Binding-site contacts:
Ligand atom C2 contacts residue TYR139 of chain 1.D at 3.5 Å (hydrophobic).
Ligand atom O14 contacts residue LEU124 of chain 1.D at 4.4 Å.
Ligand atom O14 contacts residue LEU135 of chain 1.D at 4.2 Å.
Ligand atom C5 contacts residue VAL101 of chain 1.D at 4.2 Å (hydrophobic).
Ligand atom C4 contacts residue VAL101 of chain 1.D at 4.1 Å (hydrophobic).
Ligand atom C3 contacts residue LEU124 of chain 1.D at 4.3 Å (hydrophobic).
Ligand atom C6 contacts residue TYR139 of chain 1.D at 4.3 Å (hydrophobic).
Ligand atom C8 contacts residue TYR103 of chain 1.D at 3.7 Å (hydrophobic).
Ligand atom C7 contacts residue TYR139 of chain 1.D at 3.5 Å (hydrophobic).
Ligand atom O14 contacts residue VAL59 of chain 1.D at 4.3 Å.
Ligand atom C21 contacts residue PHE109 of chain 1.D at 3.9 Å (hydrophobic).
Ligand atom C6 contacts residue PHE73 of chain 1.D at 4.1 Å (hydrophobic).
Ligand atom C21 contacts residue LEU124 of chain 1.D at 3.5 Å (hydrophobic).
Ligand atom C2 contacts residue VAL59 of chain 1.D at 4.4 Å (hydrophobic).
Ligand atom C17 contacts residue TYR139 of chain 1.D at 4.1 Å (hydrophobic).
Ligand atom C2 contacts residue MET61 of chain 1.D at 3.8 Å (hydrophobic).
Ligand atom C17 contacts residue PHE73 of chain 1.D at 4.2 Å (hydrophobic).
Ligand atom O14 contacts residue TYR139 of chain 1.D at 3.5 Å (h-bond).
Ligand atom C5 contacts residue LEU124 of chain 1.D at 3.5 Å (hydrophobic).
Ligand atom C22 contacts residue PHE122 of chain 1.D at 3.8 Å (hydrophobic).
Ligand atom C3 contacts residue MET57 of chain 1.D at 4.3 Å (hydrophobic).
Ligand atom C22 contacts residue PHE73 of chain 1.D at 3.4 Å (hydrophobic).
Ligand atom C7 contacts residue VAL59 of chain 1.D at 3.8 Å (hydrophobic).
Ligand atom C22 contacts residue TYR139 of chain 1.D at 3.3 Å (hydrophobic).
Ligand atom C8 contacts residue MET57 of chain 1.D at 3.0 Å (hydrophobic).

This small molecule binds to this protein.
Small molecule (SMILES): C=C(C)[C@@H]1CC[C@]2(C)O[C@@H]2C1

Sequence of chain 1.D:
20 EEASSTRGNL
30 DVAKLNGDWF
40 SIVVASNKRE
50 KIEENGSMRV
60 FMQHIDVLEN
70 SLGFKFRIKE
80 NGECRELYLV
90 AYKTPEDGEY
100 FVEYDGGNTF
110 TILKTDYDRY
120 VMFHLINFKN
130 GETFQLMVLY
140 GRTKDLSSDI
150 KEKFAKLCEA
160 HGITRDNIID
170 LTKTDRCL